Sequence of chain 1.G:
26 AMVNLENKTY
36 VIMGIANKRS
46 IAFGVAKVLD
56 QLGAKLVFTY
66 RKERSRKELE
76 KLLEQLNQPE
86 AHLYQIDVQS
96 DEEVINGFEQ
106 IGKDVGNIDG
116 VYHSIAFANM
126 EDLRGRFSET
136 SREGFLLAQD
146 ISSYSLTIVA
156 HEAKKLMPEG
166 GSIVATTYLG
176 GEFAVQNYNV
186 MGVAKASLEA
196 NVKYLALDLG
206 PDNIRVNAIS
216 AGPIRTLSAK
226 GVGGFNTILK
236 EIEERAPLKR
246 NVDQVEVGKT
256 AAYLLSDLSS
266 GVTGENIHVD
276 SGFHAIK

Binding-site contacts:
Ligand atom C16 contacts residue TYR183 of chain 1.G at 3.8 Å (hydrophobic).
Ligand atom C12 contacts residue ILE233 of chain 1.G at 3.6 Å (hydrophobic).
Ligand atom C9 contacts residue NDP1 of chain 1.EA at 3.5 Å.
Ligand atom C4 contacts residue LEU128 of chain 1.G at 3.5 Å (hydrophobic).
Ligand atom C12 contacts residue PRO218 of chain 1.G at 3.9 Å (hydrophobic).
Ligand atom C16 contacts residue VAL227 of chain 1.G at 3.9 Å (hydrophobic).
Ligand atom C15 contacts residue TYR183 of chain 1.G at 3.9 Å (hydrophobic).
Ligand atom C6 contacts residue SER223 of chain 1.G at 3.9 Å.
Ligand atom N contacts residue PHE122 of chain 1.G at 3.6 Å.
Ligand atom C6 contacts residue MET186 of chain 1.G at 3.7 Å (hydrophobic).
Ligand atom C15 contacts residue GLN181 of chain 1.G at 3.4 Å.
Ligand atom O contacts residue NDP1 of chain 1.EA at 3.2 Å (h-bond).
Ligand atom C1 contacts residue MET186 of chain 1.G at 3.6 Å (hydrophobic).
Ligand atom O contacts residue PHE230 of chain 1.G at 3.5 Å.
Ligand atom C16 contacts residue GLY228 of chain 1.G at 3.6 Å.
Ligand atom C18 contacts residue TYR183 of chain 1.G at 3.5 Å (hydrophobic).
Ligand atom C7 contacts residue NDP1 of chain 1.EA at 3.5 Å.
Ligand atom C11 contacts residue TYR173 of chain 1.G at 3.6 Å (hydrophobic).
Ligand atom C7 contacts residue SER223 of chain 1.G at 3.6 Å.
Ligand atom C8 contacts residue NDP1 of chain 1.EA at 3.6 Å.
Ligand atom C1 contacts residue SER223 of chain 1.G at 3.7 Å.
Ligand atom C contacts residue ALA121 of chain 1.G at 3.5 Å (hydrophobic).
Ligand atom C3 contacts residue ALA123 of chain 1.G at 3.7 Å (hydrophobic).
Ligand atom C10 contacts residue NDP1 of chain 1.EA at 3.3 Å.
Ligand atom C17 contacts residue NDP1 of chain 1.EA at 3.3 Å.
Ligand atom C2 contacts residue ALA123 of chain 1.G at 3.8 Å (hydrophobic).
Ligand atom C14 contacts residue VAL180 of chain 1.G at 3.9 Å (hydrophobic).
Ligand atom C14 contacts residue TYR173 of chain 1.G at 3.9 Å (hydrophobic).
Ligand atom O1 contacts residue TYR183 of chain 1.G at 2.7 Å (h-bond).
Ligand atom C contacts residue SER223 of chain 1.G at 3.5 Å.
Ligand atom C18 contacts residue NDP1 of chain 1.EA at 3.4 Å.
Ligand atom C3 contacts residue LEU128 of chain 1.G at 3.9 Å (hydrophobic).
Ligand atom C3 contacts residue MET125 of chain 1.G at 3.6 Å (hydrophobic).
Ligand atom O1 contacts residue NDP1 of chain 1.EA at 2.7 Å (h-bond).
Ligand atom S contacts residue VAL227 of chain 1.G at 3.7 Å.
Ligand atom N contacts residue ALA123 of chain 1.G at 3.3 Å (h-bond).
Ligand atom N1 contacts residue NDP1 of chain 1.EA at 3.7 Å.
Ligand atom C2 contacts residue MET186 of chain 1.G at 3.8 Å (hydrophobic).
Ligand atom C17 contacts residue TYR183 of chain 1.G at 3.5 Å (hydrophobic).
Ligand atom C12 contacts residue TYR173 of chain 1.G at 3.5 Å (hydrophobic).

The small molecule below binds the protein below.
Small molecule (SMILES): Cc1c(N)cccc1Cn1ccc(OCCc2cccs2)cc1=O